The small molecule below binds the protein below.
Small molecule (SMILES): C[N+](C)(C)CCOC(=O)CCC(=O)OCC[N+](C)(C)C

Sequence of chain 1.E:
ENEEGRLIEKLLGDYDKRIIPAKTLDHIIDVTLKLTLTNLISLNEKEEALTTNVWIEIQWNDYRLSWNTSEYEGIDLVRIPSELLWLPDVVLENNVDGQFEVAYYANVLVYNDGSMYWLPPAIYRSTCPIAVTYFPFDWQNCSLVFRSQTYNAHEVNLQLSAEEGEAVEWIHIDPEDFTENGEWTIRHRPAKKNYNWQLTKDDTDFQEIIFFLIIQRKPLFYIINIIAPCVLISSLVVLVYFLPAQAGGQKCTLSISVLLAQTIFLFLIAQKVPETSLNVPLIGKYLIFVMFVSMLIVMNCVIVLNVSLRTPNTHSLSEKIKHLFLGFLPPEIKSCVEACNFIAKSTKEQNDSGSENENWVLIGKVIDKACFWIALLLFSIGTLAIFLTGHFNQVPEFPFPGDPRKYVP

Sequence of chain 1.D:
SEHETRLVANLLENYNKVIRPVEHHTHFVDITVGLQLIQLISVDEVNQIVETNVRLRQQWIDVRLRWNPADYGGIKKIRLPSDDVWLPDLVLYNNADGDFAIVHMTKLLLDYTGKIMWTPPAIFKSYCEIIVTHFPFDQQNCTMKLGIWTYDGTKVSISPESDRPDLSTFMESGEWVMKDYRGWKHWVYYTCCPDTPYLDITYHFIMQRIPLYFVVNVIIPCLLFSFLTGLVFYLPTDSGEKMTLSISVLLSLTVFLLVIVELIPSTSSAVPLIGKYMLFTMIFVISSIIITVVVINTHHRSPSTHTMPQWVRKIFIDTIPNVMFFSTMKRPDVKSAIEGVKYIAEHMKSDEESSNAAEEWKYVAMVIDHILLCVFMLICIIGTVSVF

Binding-site contacts:
Ligand atom O14 contacts residue TRP149 of chain 1.D at 3.6 Å (h-bond).
Ligand atom O14 contacts residue LEU119 of chain 1.E at 3.6 Å.
Ligand atom C3 contacts residue LEU109 of chain 1.E at 3.6 Å (hydrophobic).
Ligand atom C2 contacts residue CYS193 of chain 1.D at 3.4 Å (hydrophobic).
Ligand atom O7 contacts residue CYS193 of chain 1.D at 3.1 Å (h-bond).
Ligand atom C19 contacts residue TYR198 of chain 1.D at 3.4 Å (hydrophobic).
Ligand atom C3 contacts residue TYR117 of chain 1.E at 3.3 Å (hydrophobic).
Ligand atom C3 contacts residue TYR111 of chain 1.E at 3.9 Å (hydrophobic).
Ligand atom C15 contacts residue TRP149 of chain 1.D at 3.0 Å (hydrophobic).
Ligand atom C15 contacts residue LEU119 of chain 1.E at 3.8 Å (hydrophobic).
Ligand atom C20 contacts residue TYR93 of chain 1.D at 3.1 Å (hydrophobic).
Ligand atom C5 contacts residue CYS192 of chain 1.D at 3.8 Å (hydrophobic).
Ligand atom C10 contacts residue CYS192 of chain 1.D at 3.9 Å (hydrophobic).
Ligand atom O4 contacts residue CYS193 of chain 1.D at 3.0 Å (h-bond).
Ligand atom C3 contacts residue CYS193 of chain 1.D at 3.7 Å (hydrophobic).
Ligand atom C18 contacts residue TRP55 of chain 1.E at 3.4 Å (hydrophobic).
Ligand atom O4 contacts residue LEU109 of chain 1.E at 3.8 Å.
Ligand atom N1 contacts residue CYS192 of chain 1.D at 3.8 Å.
Ligand atom C12 contacts residue TRP149 of chain 1.D at 3.8 Å (hydrophobic).
Ligand atom N1 contacts residue CYS193 of chain 1.D at 3.9 Å.
Ligand atom C16 contacts residue LEU119 of chain 1.E at 3.6 Å (hydrophobic).
Ligand atom C10 contacts residue TYR111 of chain 1.E at 3.7 Å (hydrophobic).
Ligand atom C20 contacts residue TRP149 of chain 1.D at 3.6 Å (hydrophobic).
Ligand atom C8 contacts residue CYS192 of chain 1.D at 2.8 Å (hydrophobic).
Ligand atom C11 contacts residue LEU109 of chain 1.E at 3.6 Å (hydrophobic).
Ligand atom O13 contacts residue THR150 of chain 1.D at 3.9 Å.
Ligand atom C5 contacts residue TYR117 of chain 1.E at 3.9 Å (hydrophobic).
Ligand atom O7 contacts residue CYS192 of chain 1.D at 3.0 Å (h-bond).
Ligand atom N1 contacts residue TYR111 of chain 1.E at 3.8 Å.
Ligand atom C5 contacts residue TYR198 of chain 1.D at 3.6 Å (hydrophobic).
Ligand atom C10 contacts residue CYS193 of chain 1.D at 3.5 Å (hydrophobic).
Ligand atom C18 contacts residue TYR190 of chain 1.D at 3.4 Å (hydrophobic).
Ligand atom O4 contacts residue TYR198 of chain 1.D at 3.5 Å (h-bond).
Ligand atom C5 contacts residue CYS193 of chain 1.D at 3.2 Å (hydrophobic).
Ligand atom C19 contacts residue TRP149 of chain 1.D at 3.8 Å (hydrophobic).
Ligand atom O13 contacts residue LEU119 of chain 1.E at 3.4 Å.
Ligand atom O7 contacts residue TYR117 of chain 1.E at 3.4 Å (h-bond).
Ligand atom C9 contacts residue TYR111 of chain 1.E at 2.9 Å (hydrophobic).
Ligand atom C2 contacts residue TYR117 of chain 1.E at 3.4 Å (hydrophobic).
Ligand atom C6 contacts residue TYR198 of chain 1.D at 3.6 Å (hydrophobic).